This small molecule binds to this protein.
Small molecule (SMILES): CC(=O)N[C@H]1[C@H](O[C@H]2[C@H](O)[C@@H](NC(C)=O)CO[C@@H]2CO)O[C@H](CO)[C@@H](O)[C@@H]1O

Binding-site contacts:
Ligand atom C4 contacts residue ASN27 of chain 1.E at 4.1 Å.
Ligand atom C5 contacts residue ASN27 of chain 1.E at 3.6 Å.
Ligand atom C3 contacts residue ASN27 of chain 1.E at 3.6 Å.
Ligand atom O3 contacts residue ASN27 of chain 1.E at 4.3 Å.
Ligand atom C2 contacts residue ASN27 of chain 1.E at 2.2 Å.
Ligand atom O5 contacts residue GLN19 of chain 1.E at 4.3 Å.
Ligand atom O5 contacts residue ASN27 of chain 1.E at 2.3 Å (h-bond).
Ligand atom O7 contacts residue ASN27 of chain 1.E at 3.7 Å.
Ligand atom N2 contacts residue ASN27 of chain 1.E at 2.8 Å (h-bond).
Ligand atom C7 contacts residue ASN27 of chain 1.E at 3.5 Å.
Ligand atom C1 contacts residue ASN27 of chain 1.E at 1.5 Å.
Ligand atom C8 contacts residue LYS26 of chain 1.E at 4.1 Å.
Ligand atom C7 contacts residue LYS26 of chain 1.E at 4.5 Å.

Sequence of chain 1.E:
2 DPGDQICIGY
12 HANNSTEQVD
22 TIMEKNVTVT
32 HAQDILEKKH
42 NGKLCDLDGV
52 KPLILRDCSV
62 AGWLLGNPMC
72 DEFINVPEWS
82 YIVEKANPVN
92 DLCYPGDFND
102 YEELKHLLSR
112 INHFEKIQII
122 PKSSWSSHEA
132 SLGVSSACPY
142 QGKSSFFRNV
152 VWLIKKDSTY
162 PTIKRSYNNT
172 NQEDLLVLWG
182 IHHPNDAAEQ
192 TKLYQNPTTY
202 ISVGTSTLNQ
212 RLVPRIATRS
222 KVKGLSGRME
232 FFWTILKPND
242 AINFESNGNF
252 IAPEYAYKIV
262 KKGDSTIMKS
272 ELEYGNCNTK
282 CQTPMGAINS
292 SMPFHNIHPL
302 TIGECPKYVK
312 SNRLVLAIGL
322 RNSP